This small molecule binds to this protein.
Small molecule (SMILES): N[C@@H](COP(=O)(O)O)C(=O)O

Sequence of chain 2.A:
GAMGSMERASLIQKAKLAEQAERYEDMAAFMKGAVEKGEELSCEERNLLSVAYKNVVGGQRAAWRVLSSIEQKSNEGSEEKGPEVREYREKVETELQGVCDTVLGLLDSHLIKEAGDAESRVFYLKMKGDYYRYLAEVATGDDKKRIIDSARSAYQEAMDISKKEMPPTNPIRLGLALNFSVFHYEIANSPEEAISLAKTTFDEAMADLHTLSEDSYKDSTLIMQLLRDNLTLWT

Binding-site contacts:
Ligand atom O2P contacts residue TYR135 of chain 2.A at 2.5 Å (h-bond).
Ligand atom CB contacts residue ASN180 of chain 2.A at 3.2 Å.
Ligand atom CA contacts residue ASN180 of chain 2.A at 3.2 Å.
Ligand atom C contacts residue ASN180 of chain 2.A at 3.6 Å.
Ligand atom P contacts residue ARG134 of chain 2.A at 3.9 Å.
Ligand atom CA contacts residue LEU179 of chain 2.A at 3.9 Å (hydrophobic).
Ligand atom O2P contacts residue ARG134 of chain 2.A at 2.9 Å (salt-bridge).
Ligand atom O3P contacts residue ARG61 of chain 2.A at 2.5 Å (salt-bridge).
Ligand atom O1P contacts residue ARG61 of chain 2.A at 3.1 Å (salt-bridge).
Ligand atom CB contacts residue ARG134 of chain 2.A at 4.0 Å.
Ligand atom O3P contacts residue TYR135 of chain 2.A at 3.7 Å.
Ligand atom C contacts residue LEU179 of chain 2.A at 3.7 Å (hydrophobic).
Ligand atom O2P contacts residue ASN180 of chain 2.A at 4.0 Å.
Ligand atom P contacts residue TYR135 of chain 2.A at 3.7 Å.
Ligand atom O contacts residue LEU179 of chain 2.A at 4.0 Å.
Ligand atom P contacts residue ARG61 of chain 2.A at 3.6 Å.
Ligand atom O1P contacts residue TYR135 of chain 2.A at 4.2 Å.
Ligand atom O contacts residue LEU227 of chain 2.A at 4.5 Å.
Ligand atom O1P contacts residue ARG134 of chain 2.A at 2.8 Å (salt-bridge).
Ligand atom O2P contacts residue ARG61 of chain 2.A at 4.2 Å.